Binding-site contacts:
Ligand atom O4 contacts residue TYR208 of chain 1.A at 3.6 Å.
Ligand atom O2 contacts residue ARG67 of chain 1.A at 3.2 Å (salt-bridge).
Ligand atom C2 contacts residue ASP206 of chain 1.A at 3.4 Å.
Ligand atom C5 contacts residue ARG67 of chain 1.A at 4.2 Å.
Ligand atom O3 contacts residue HIS30 of chain 1.A at 2.6 Å (h-bond).
Ligand atom O1 contacts residue TRP185 of chain 1.A at 4.0 Å.
Ligand atom O3 contacts residue ASP31 of chain 1.A at 4.3 Å.
Ligand atom C6 contacts residue ARG166 of chain 1.A at 3.9 Å.
Ligand atom O6 contacts residue ARG67 of chain 1.A at 4.5 Å.
Ligand atom O2 contacts residue ASP206 of chain 1.A at 3.5 Å (salt-bridge).
Ligand atom O5 contacts residue TYR208 of chain 1.A at 3.5 Å.
Ligand atom O1 contacts residue ASP206 of chain 1.A at 2.4 Å (salt-bridge).
Ligand atom O2 contacts residue HIS30 of chain 1.A at 2.8 Å (h-bond).
Ligand atom C1 contacts residue ARG67 of chain 1.A at 3.3 Å.
Ligand atom C2 contacts residue HIS30 of chain 1.A at 3.7 Å.
Ligand atom O1 contacts residue ARG67 of chain 1.A at 3.9 Å.
Ligand atom C6 contacts residue ASP206 of chain 1.A at 3.6 Å.
Ligand atom O6 contacts residue ARG166 of chain 1.A at 3.1 Å (salt-bridge).
Ligand atom C5 contacts residue TYR208 of chain 1.A at 4.2 Å (hydrophobic).
Ligand atom C6 contacts residue LYS113 of chain 1.A at 4.5 Å.
Ligand atom C4 contacts residue TYR208 of chain 1.A at 3.5 Å (hydrophobic).
Ligand atom C3 contacts residue ARG67 of chain 1.A at 4.0 Å.
Ligand atom C6 contacts residue ARG67 of chain 1.A at 4.5 Å.
Ligand atom O6 contacts residue LYS113 of chain 1.A at 3.2 Å.
Ligand atom O1 contacts residue ARG166 of chain 1.A at 2.8 Å (salt-bridge).
Ligand atom C2 contacts residue ARG67 of chain 1.A at 3.6 Å.
Ligand atom C1 contacts residue ARG166 of chain 1.A at 3.8 Å.
Ligand atom C3 contacts residue TYR208 of chain 1.A at 4.1 Å (hydrophobic).
Ligand atom C1 contacts residue ASP206 of chain 1.A at 3.3 Å.
Ligand atom C2 contacts residue TYR208 of chain 1.A at 4.3 Å (hydrophobic).
Ligand atom C3 contacts residue HIS30 of chain 1.A at 3.3 Å.
Ligand atom C6 contacts residue TYR208 of chain 1.A at 4.2 Å (hydrophobic).
Ligand atom O3 contacts residue ARG67 of chain 1.A at 3.0 Å (salt-bridge).
Ligand atom O2 contacts residue SER241 of chain 1.A at 4.4 Å.
Ligand atom O6 contacts residue ASP206 of chain 1.A at 4.2 Å.
Ligand atom O1 contacts residue PHE239 of chain 1.A at 4.1 Å.
Ligand atom O2 contacts residue PHE239 of chain 1.A at 3.5 Å.

Sequence of chain 1.A:
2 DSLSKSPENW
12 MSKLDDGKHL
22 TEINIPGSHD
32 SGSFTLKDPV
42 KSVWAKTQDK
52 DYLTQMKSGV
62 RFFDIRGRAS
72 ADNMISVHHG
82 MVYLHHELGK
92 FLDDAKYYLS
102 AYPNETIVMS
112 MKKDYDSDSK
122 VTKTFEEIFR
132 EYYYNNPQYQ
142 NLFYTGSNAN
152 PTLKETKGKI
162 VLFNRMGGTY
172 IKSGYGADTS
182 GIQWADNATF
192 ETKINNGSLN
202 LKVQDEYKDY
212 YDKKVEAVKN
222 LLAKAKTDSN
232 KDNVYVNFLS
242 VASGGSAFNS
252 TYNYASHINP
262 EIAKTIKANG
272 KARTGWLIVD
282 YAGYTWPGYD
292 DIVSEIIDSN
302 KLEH

A protein and the small-molecule ligand that binds it are described below.
Small molecule (SMILES): OC1C(O)C(O)C(O)C(O)C1O